Binding-site contacts:
Ligand atom C7 contacts residue ASN343 of chain 1.C at 3.4 Å.
Ligand atom O4 contacts residue SER371 of chain 1.C at 3.8 Å.
Ligand atom N2 contacts residue PHE374 of chain 1.C at 4.4 Å.
Ligand atom O7 contacts residue ASN343 of chain 1.C at 3.0 Å (h-bond).
Ligand atom O3 contacts residue SER371 of chain 1.C at 3.3 Å (h-bond).
Ligand atom C3 contacts residue SER373 of chain 1.C at 4.1 Å.
Ligand atom C4 contacts residue SER373 of chain 1.C at 4.3 Å.
Ligand atom C2 contacts residue ASN343 of chain 1.C at 4.3 Å.
Ligand atom O4 contacts residue SER373 of chain 1.C at 4.2 Å.
Ligand atom C2 contacts residue SER371 of chain 1.C at 4.5 Å.
Ligand atom C1 contacts residue SER373 of chain 1.C at 4.5 Å.
Ligand atom C1 contacts residue ASN343 of chain 1.C at 4.0 Å.
Ligand atom C3 contacts residue SER371 of chain 1.C at 3.3 Å.
Ligand atom C8 contacts residue ASN343 of chain 1.C at 3.6 Å.
Ligand atom C8 contacts residue PHE342 of chain 1.C at 4.4 Å (hydrophobic).
Ligand atom C4 contacts residue SER371 of chain 1.C at 4.2 Å.
Ligand atom N2 contacts residue SER371 of chain 1.C at 4.4 Å.
Ligand atom C5 contacts residue SER373 of chain 1.C at 4.0 Å.
Ligand atom N2 contacts residue ASN343 of chain 1.C at 3.7 Å.

This small molecule binds to this protein.
Small molecule (SMILES): CC(=O)N[C@@H]1[C@@H](O)[C@H](O)[C@@H](CO)O[C@H]1O

Sequence of chain 1.C:
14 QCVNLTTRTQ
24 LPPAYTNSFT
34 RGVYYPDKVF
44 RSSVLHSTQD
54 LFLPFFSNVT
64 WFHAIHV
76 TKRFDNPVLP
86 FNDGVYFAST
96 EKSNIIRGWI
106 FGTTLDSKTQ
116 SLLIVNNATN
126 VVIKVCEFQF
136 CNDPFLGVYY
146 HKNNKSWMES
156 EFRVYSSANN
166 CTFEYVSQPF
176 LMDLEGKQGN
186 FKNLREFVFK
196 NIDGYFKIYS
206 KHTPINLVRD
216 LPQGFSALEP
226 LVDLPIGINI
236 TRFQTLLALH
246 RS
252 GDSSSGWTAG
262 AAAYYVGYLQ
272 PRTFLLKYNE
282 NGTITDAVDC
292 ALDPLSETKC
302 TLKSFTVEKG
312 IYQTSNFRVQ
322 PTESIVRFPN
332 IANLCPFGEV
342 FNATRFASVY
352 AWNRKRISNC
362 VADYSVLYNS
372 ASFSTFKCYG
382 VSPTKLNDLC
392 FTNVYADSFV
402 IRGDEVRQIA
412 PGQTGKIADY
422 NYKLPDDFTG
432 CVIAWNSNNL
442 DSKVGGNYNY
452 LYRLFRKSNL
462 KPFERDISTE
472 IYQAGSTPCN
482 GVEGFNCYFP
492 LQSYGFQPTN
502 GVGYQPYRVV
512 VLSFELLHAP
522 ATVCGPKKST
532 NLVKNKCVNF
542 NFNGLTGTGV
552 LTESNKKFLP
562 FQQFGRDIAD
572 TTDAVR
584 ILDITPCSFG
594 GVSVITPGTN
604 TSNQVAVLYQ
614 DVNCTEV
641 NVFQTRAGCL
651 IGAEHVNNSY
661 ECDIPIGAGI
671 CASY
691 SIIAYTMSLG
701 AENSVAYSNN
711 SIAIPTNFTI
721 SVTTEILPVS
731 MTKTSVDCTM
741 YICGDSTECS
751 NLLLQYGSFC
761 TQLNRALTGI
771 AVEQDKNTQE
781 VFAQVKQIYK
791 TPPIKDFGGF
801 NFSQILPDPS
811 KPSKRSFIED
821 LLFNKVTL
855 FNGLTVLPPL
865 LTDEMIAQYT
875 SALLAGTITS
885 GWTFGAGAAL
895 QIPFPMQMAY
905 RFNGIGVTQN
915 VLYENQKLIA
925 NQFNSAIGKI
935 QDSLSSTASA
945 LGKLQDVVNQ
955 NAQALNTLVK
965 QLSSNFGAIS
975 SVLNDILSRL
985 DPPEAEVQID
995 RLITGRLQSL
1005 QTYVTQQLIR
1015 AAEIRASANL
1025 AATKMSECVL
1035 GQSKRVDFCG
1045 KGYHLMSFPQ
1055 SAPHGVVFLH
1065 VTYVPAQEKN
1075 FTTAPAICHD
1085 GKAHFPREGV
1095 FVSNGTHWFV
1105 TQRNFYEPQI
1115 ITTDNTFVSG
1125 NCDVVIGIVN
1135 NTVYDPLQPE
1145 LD